Binding-site contacts:
Ligand atom C01 contacts residue THR442 of chain 1.D at 3.3 Å.
Ligand atom C03 contacts residue THR442 of chain 1.D at 4.1 Å.
Ligand atom C25 contacts residue TYR418 of chain 1.D at 3.1 Å (hydrophobic).
Ligand atom C31 contacts residue THR442 of chain 1.D at 4.0 Å.
Ligand atom C36 contacts residue PHE225 of chain 1.D at 4.0 Å (hydrophobic).
Ligand atom O02 contacts residue THR442 of chain 1.D at 3.7 Å.
Ligand atom N37 contacts residue TYR411 of chain 1.D at 3.9 Å.
Ligand atom C06 contacts residue TRP232 of chain 1.D at 4.0 Å (hydrophobic).
Ligand atom C09 contacts residue PHE257 of chain 1.D at 3.6 Å (hydrophobic).
Ligand atom C32 contacts residue ILE256 of chain 1.D at 3.8 Å (hydrophobic).
Ligand atom C34 contacts residue PHE225 of chain 1.D at 3.7 Å (hydrophobic).
Ligand atom O02 contacts residue PHE438 of chain 1.D at 3.4 Å.
Ligand atom C09 contacts residue ARG315 of chain 1.D at 4.2 Å.
Ligand atom C05 contacts residue TYR182 of chain 1.D at 3.9 Å (hydrophobic).
Ligand atom N28 contacts residue PHE257 of chain 1.D at 3.6 Å.
Ligand atom C34 contacts residue THR442 of chain 1.D at 3.9 Å.
Ligand atom C33 contacts residue ILE256 of chain 1.D at 3.3 Å (hydrophobic).
Ligand atom N29 contacts residue TYR411 of chain 1.D at 3.3 Å (h-bond).
Ligand atom N28 contacts residue TYR411 of chain 1.D at 4.0 Å.
Ligand atom C23 contacts residue TYR418 of chain 1.D at 3.8 Å (hydrophobic).
Ligand atom C33 contacts residue TYR446 of chain 1.D at 3.6 Å (hydrophobic).
Ligand atom N29 contacts residue PHE257 of chain 1.D at 3.5 Å.
Ligand atom C01 contacts residue PHE438 of chain 1.D at 3.1 Å (hydrophobic).
Ligand atom O08 contacts residue ARG315 of chain 1.D at 3.6 Å (salt-bridge).
Ligand atom C34 contacts residue ILE256 of chain 1.D at 4.0 Å (hydrophobic).
Ligand atom C24 contacts residue PHE438 of chain 1.D at 4.0 Å (hydrophobic).
Ligand atom O16 contacts residue ARG315 of chain 1.D at 3.4 Å (salt-bridge).
Ligand atom C25 contacts residue PHE438 of chain 1.D at 4.0 Å (hydrophobic).
Ligand atom C33 contacts residue THR442 of chain 1.D at 3.5 Å.
Ligand atom C36 contacts residue TRP408 of chain 1.D at 3.1 Å (hydrophobic).
Ligand atom C24 contacts residue TYR418 of chain 1.D at 3.7 Å (hydrophobic).
Ligand atom C09 contacts residue ILE256 of chain 1.D at 3.6 Å (hydrophobic).
Ligand atom C30 contacts residue TYR411 of chain 1.D at 4.2 Å (hydrophobic).
Ligand atom C26 contacts residue PHE438 of chain 1.D at 3.1 Å (hydrophobic).
Ligand atom N27 contacts residue PHE438 of chain 1.D at 3.5 Å.
Ligand atom C36 contacts residue MET260 of chain 1.D at 3.8 Å (hydrophobic).
Ligand atom N22 contacts residue TYR418 of chain 1.D at 4.2 Å.
Ligand atom C32 contacts residue THR442 of chain 1.D at 3.6 Å.
Ligand atom C04 contacts residue TYR182 of chain 1.D at 3.7 Å (hydrophobic).
Ligand atom C34 contacts residue TYR446 of chain 1.D at 3.9 Å (hydrophobic).

The small molecule below binds the protein below.
Small molecule (SMILES): COc1cccc(OC)c1-n1c(NS(=O)(=O)[C@@H](C)[C@H](O)c2ncc(C)cn2)nnc1-c1cccc(C)n1

Sequence of chain 1.D:
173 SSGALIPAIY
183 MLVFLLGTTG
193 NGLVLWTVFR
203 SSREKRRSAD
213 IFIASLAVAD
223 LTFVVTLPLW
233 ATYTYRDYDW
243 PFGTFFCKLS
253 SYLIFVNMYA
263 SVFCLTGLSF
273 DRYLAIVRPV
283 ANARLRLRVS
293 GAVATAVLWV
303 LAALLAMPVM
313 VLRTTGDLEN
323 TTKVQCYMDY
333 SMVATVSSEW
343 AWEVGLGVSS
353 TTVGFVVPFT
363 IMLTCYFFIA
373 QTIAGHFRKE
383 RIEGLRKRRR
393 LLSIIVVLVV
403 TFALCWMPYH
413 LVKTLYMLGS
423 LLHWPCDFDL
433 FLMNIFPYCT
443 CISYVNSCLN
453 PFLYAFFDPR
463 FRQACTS